A protein and the small-molecule ligand that binds it are described below.
Small molecule (SMILES): CC(C)C[C@H](NC(=O)OCc1ccccc1)C(=O)N[C@@H](C[C@@H]1CCNC1=O)[C@@H](O)C(=O)NCc1ccccc1

Binding-site contacts:
Ligand atom C08 contacts residue CYS149 of chain 1.B at 3.1 Å (hydrophobic).
Ligand atom C04 contacts residue GLN193 of chain 1.B at 3.6 Å.
Ligand atom C16 contacts residue CYS149 of chain 1.B at 2.7 Å (hydrophobic).
Ligand atom O14 contacts residue HIS167 of chain 1.B at 2.7 Å (h-bond).
Ligand atom N11 contacts residue PHE144 of chain 1.B at 3.3 Å (h-bond).
Ligand atom C22 contacts residue ASN146 of chain 1.B at 3.5 Å.
Ligand atom C12 contacts residue ASN146 of chain 1.B at 3.1 Å.
Ligand atom O01 contacts residue GLU170 of chain 1.B at 2.9 Å (salt-bridge).
Ligand atom C29 contacts residue GLN193 of chain 1.B at 3.6 Å.
Ligand atom C21 contacts residue ASN146 of chain 1.B at 3.5 Å.
Ligand atom C13 contacts residue ASN146 of chain 1.B at 3.0 Å.
Ligand atom C05 contacts residue HIS168 of chain 1.B at 3.7 Å.
Ligand atom N11 contacts residue GLU170 of chain 1.B at 3.2 Å (salt-bridge).
Ligand atom C19 contacts residue GLY147 of chain 1.B at 3.3 Å.
Ligand atom O14 contacts residue GLU170 of chain 1.B at 3.5 Å.
Ligand atom O25 contacts residue GLY147 of chain 1.B at 2.9 Å (h-bond).
Ligand atom C18 contacts residue THR30 of chain 1.B at 3.5 Å.
Ligand atom C34 contacts residue GLN193 of chain 1.B at 3.6 Å.
Ligand atom O32 contacts residue GLN193 of chain 1.B at 2.7 Å (h-bond).
Ligand atom C18 contacts residue GLY147 of chain 1.B at 3.5 Å.
Ligand atom C04 contacts residue HIS168 of chain 1.B at 3.6 Å.
Ligand atom O25 contacts residue CYS149 of chain 1.B at 3.0 Å (h-bond).
Ligand atom O14 contacts residue HIS176 of chain 1.B at 3.5 Å.
Ligand atom C33 contacts residue GLU170 of chain 1.B at 3.1 Å.
Ligand atom N03 contacts residue GLN193 of chain 1.B at 2.6 Å (h-bond).
Ligand atom N06 contacts residue HIS168 of chain 1.B at 2.9 Å (h-bond).
Ligand atom N06 contacts residue CYS149 of chain 1.B at 3.1 Å (h-bond).
Ligand atom C33 contacts residue GLN193 of chain 1.B at 3.2 Å.
Ligand atom O01 contacts residue MET169 of chain 1.B at 3.4 Å.
Ligand atom C02 contacts residue GLN193 of chain 1.B at 3.5 Å.
Ligand atom O26 contacts residue CYS149 of chain 1.B at 2.6 Å (h-bond).
Ligand atom C15 contacts residue CYS149 of chain 1.B at 1.8 Å (hydrophobic).
Ligand atom C24 contacts residue GLY147 of chain 1.B at 3.6 Å.
Ligand atom O26 contacts residue HIS45 of chain 1.B at 2.6 Å (h-bond).
Ligand atom O14 contacts residue PHE144 of chain 1.B at 3.7 Å.
Ligand atom C35 contacts residue GLN193 of chain 1.B at 3.4 Å.
Ligand atom C28 contacts residue GLN193 of chain 1.B at 3.6 Å.
Ligand atom C07 contacts residue CYS149 of chain 1.B at 2.8 Å (hydrophobic).
Ligand atom C10 contacts residue GLU170 of chain 1.B at 3.6 Å.
Ligand atom O25 contacts residue SER148 of chain 1.B at 3.2 Å (h-bond).

Sequence of chain 1.B:
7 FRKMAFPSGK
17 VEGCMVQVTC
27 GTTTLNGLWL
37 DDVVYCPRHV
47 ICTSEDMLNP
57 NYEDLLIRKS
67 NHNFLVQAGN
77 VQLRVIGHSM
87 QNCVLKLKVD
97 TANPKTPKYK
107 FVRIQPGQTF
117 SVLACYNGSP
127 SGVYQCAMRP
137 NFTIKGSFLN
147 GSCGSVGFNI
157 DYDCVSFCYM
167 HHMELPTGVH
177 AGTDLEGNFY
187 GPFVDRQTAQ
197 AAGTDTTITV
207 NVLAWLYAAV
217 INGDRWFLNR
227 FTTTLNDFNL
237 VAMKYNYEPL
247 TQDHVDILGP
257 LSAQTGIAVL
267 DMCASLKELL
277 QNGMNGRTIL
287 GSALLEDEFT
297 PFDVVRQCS